Sequence of chain 1.A:
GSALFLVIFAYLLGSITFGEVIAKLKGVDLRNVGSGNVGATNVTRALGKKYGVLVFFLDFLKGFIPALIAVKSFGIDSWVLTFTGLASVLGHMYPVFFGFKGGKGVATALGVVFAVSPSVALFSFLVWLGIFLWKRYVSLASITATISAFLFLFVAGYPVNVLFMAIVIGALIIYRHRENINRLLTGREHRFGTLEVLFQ

Binding-site contacts:
Ligand atom O2P contacts residue ARG46 of chain 1.A at 2.8 Å (salt-bridge).
Ligand atom O3P contacts residue SER36 of chain 1.A at 3.5 Å (h-bond).
Ligand atom P contacts residue LYS105 of chain 1.A at 4.1 Å.
Ligand atom C2 contacts residue VAL139 of chain 1.A at 3.6 Å (hydrophobic).
Ligand atom O2 contacts residue HIS178 of chain 1.A at 2.9 Å (h-bond).
Ligand atom O4P contacts residue GLU190 of chain 1.A at 4.2 Å.
Ligand atom O2P contacts residue ASN38 of chain 1.A at 4.2 Å.
Ligand atom O1P contacts residue ASN181 of chain 1.A at 4.5 Å.
Ligand atom O2P contacts residue SER36 of chain 1.A at 2.3 Å (h-bond).
Ligand atom O4P contacts residue SER36 of chain 1.A at 4.3 Å.
Ligand atom O2P contacts residue ASN43 of chain 1.A at 4.3 Å.
Ligand atom O1 contacts residue VAL107 of chain 1.A at 4.3 Å.
Ligand atom C3 contacts residue VAL139 of chain 1.A at 3.9 Å (hydrophobic).
Ligand atom C1 contacts residue THR42 of chain 1.A at 3.8 Å.
Ligand atom O2 contacts residue VAL139 of chain 1.A at 4.1 Å.
Ligand atom C3 contacts residue HIS178 of chain 1.A at 4.1 Å.
Ligand atom O2 contacts residue VAL107 of chain 1.A at 3.7 Å.
Ligand atom O1 contacts residue THR42 of chain 1.A at 3.6 Å (h-bond).
Ligand atom P contacts residue ASN181 of chain 1.A at 3.7 Å.
Ligand atom C3 contacts residue THR42 of chain 1.A at 4.4 Å.
Ligand atom O2 contacts residue SER143 of chain 1.A at 3.5 Å.
Ligand atom O4P contacts residue ASN181 of chain 1.A at 3.7 Å.
Ligand atom O1P contacts residue THR42 of chain 1.A at 3.8 Å.
Ligand atom C3 contacts residue ASN181 of chain 1.A at 4.3 Å.
Ligand atom O4P contacts residue THR42 of chain 1.A at 4.3 Å.
Ligand atom O3P contacts residue LYS105 of chain 1.A at 2.6 Å (salt-bridge).
Ligand atom P contacts residue SER36 of chain 1.A at 3.4 Å.
Ligand atom O1 contacts residue PO41 of chain 1.G at 3.0 Å (h-bond).
Ligand atom O3P contacts residue ASN181 of chain 1.A at 2.5 Å (h-bond).
Ligand atom C2 contacts residue THR42 of chain 1.A at 3.8 Å.
Ligand atom O4P contacts residue ARG46 of chain 1.A at 3.0 Å (salt-bridge).
Ligand atom O1P contacts residue VAL139 of chain 1.A at 4.3 Å.
Ligand atom O2 contacts residue SER140 of chain 1.A at 4.3 Å.
Ligand atom C1 contacts residue ASN38 of chain 1.A at 4.0 Å.
Ligand atom C1 contacts residue PO41 of chain 1.G at 3.2 Å.
Ligand atom C3 contacts residue SER140 of chain 1.A at 4.2 Å.
Ligand atom C2 contacts residue HIS178 of chain 1.A at 4.0 Å.
Ligand atom P contacts residue ARG46 of chain 1.A at 3.9 Å.
Ligand atom O3P contacts residue ARG184 of chain 1.A at 4.1 Å.
Ligand atom O2P contacts residue THR42 of chain 1.A at 4.2 Å.

A protein and the small-molecule ligand that binds it are described below.
Small molecule (SMILES): O=P(O)(O)OC[C@H](O)CO